The protein below binds the small molecule below.
Small molecule (SMILES): CCNC(=O)c1noc(-c2cc(C(C)C)c(O)cc2O)c1-c1ccc(CN2CCOCC2)cc1

Sequence of chain 2.A:
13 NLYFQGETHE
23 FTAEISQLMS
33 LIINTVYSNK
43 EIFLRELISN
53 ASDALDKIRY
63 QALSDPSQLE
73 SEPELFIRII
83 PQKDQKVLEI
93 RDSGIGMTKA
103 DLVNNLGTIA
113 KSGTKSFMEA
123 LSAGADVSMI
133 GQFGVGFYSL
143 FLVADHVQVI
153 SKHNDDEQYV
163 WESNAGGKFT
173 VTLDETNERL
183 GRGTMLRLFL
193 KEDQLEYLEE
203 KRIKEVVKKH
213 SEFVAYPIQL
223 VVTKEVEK

Binding-site contacts:
Ligand atom C4 contacts residue ALA56 of chain 2.A at 3.8 Å (hydrophobic).
Ligand atom C29 contacts residue PHE135 of chain 2.A at 3.8 Å (hydrophobic).
Ligand atom N1 contacts residue ILE97 of chain 2.A at 3.9 Å.
Ligand atom O5 contacts residue THR186 of chain 2.A at 2.9 Å (h-bond).
Ligand atom O34 contacts residue ASN52 of chain 2.A at 3.9 Å.
Ligand atom O5 contacts residue MET99 of chain 2.A at 3.7 Å.
Ligand atom N1 contacts residue MET99 of chain 2.A at 3.5 Å.
Ligand atom N1 contacts residue THR186 of chain 2.A at 3.9 Å.
Ligand atom O33 contacts residue ASP94 of chain 2.A at 2.6 Å (salt-bridge).
Ligand atom O34 contacts residue LEU188 of chain 2.A at 3.5 Å.
Ligand atom C8 contacts residue ILE97 of chain 2.A at 3.7 Å (hydrophobic).
Ligand atom O5 contacts residue ALA56 of chain 2.A at 3.8 Å.
Ligand atom C12 contacts residue ASP103 of chain 2.A at 3.2 Å.
Ligand atom C18 contacts residue ASN107 of chain 2.A at 3.5 Å.
Ligand atom C2 contacts residue ALA56 of chain 2.A at 3.8 Å (hydrophobic).
Ligand atom C19 contacts residue ASN107 of chain 2.A at 3.4 Å.
Ligand atom C21 contacts residue ASN52 of chain 2.A at 3.8 Å.
Ligand atom O9 contacts residue LYS59 of chain 2.A at 2.8 Å (salt-bridge).
Ligand atom N1 contacts residue GLY98 of chain 2.A at 3.4 Å (h-bond).
Ligand atom N1 contacts residue ALA56 of chain 2.A at 3.8 Å.
Ligand atom C22 contacts residue ASN52 of chain 2.A at 3.5 Å.
Ligand atom C4 contacts residue MET99 of chain 2.A at 3.8 Å (hydrophobic).
Ligand atom O33 contacts residue THR186 of chain 2.A at 3.6 Å.
Ligand atom C3 contacts residue ALA56 of chain 2.A at 3.8 Å (hydrophobic).
Ligand atom C26 contacts residue ASN52 of chain 2.A at 3.6 Å.
Ligand atom O33 contacts residue ALA56 of chain 2.A at 3.3 Å.
Ligand atom C31 contacts residue ASN52 of chain 2.A at 3.9 Å.
Ligand atom C13 contacts residue MET99 of chain 2.A at 3.8 Å (hydrophobic).
Ligand atom O27 contacts residue GLY136 of chain 2.A at 3.6 Å.
Ligand atom C4 contacts residue THR186 of chain 2.A at 3.8 Å.
Ligand atom C2 contacts residue MET99 of chain 2.A at 3.8 Å (hydrophobic).
Ligand atom C28 contacts residue PHE135 of chain 2.A at 3.3 Å (hydrophobic).
Ligand atom N10 contacts residue ILE97 of chain 2.A at 3.5 Å.
Ligand atom N10 contacts residue GLY98 of chain 2.A at 3.2 Å (h-bond).
Ligand atom C16 contacts residue ASP94 of chain 2.A at 3.5 Å.
Ligand atom C15 contacts residue LEU188 of chain 2.A at 3.8 Å (hydrophobic).
Ligand atom C17 contacts residue THR186 of chain 2.A at 3.8 Å.
Ligand atom O33 contacts residue ALA53 of chain 2.A at 3.8 Å.
Ligand atom N10 contacts residue MET99 of chain 2.A at 3.8 Å.
Ligand atom C17 contacts residue ASP94 of chain 2.A at 3.5 Å.